Binding-site contacts:
Ligand atom C6 contacts residue THR41 of chain 1.B at 4.3 Å.
Ligand atom C7 contacts residue VAL91 of chain 1.B at 4.1 Å (hydrophobic).
Ligand atom C4 contacts residue ASN39 of chain 1.B at 4.2 Å.
Ligand atom N2 contacts residue ASN39 of chain 1.B at 2.9 Å (h-bond).
Ligand atom C6 contacts residue ASN89 of chain 1.B at 4.1 Å.
Ligand atom C1 contacts residue ASN89 of chain 1.B at 3.9 Å.
Ligand atom C5 contacts residue ASN39 of chain 1.B at 3.7 Å.
Ligand atom O7 contacts residue ASN39 of chain 1.B at 3.3 Å (h-bond).
Ligand atom C5 contacts residue ASN89 of chain 1.B at 3.6 Å.
Ligand atom N2 contacts residue VAL91 of chain 1.B at 4.1 Å.
Ligand atom C1 contacts residue ASN39 of chain 1.B at 1.4 Å.
Ligand atom C7 contacts residue ASN39 of chain 1.B at 3.4 Å.
Ligand atom O5 contacts residue THR41 of chain 1.B at 4.5 Å.
Ligand atom C2 contacts residue ASN39 of chain 1.B at 2.5 Å.
Ligand atom C8 contacts residue VAL91 of chain 1.B at 4.0 Å (hydrophobic).
Ligand atom O5 contacts residue ASN39 of chain 1.B at 2.4 Å (h-bond).
Ligand atom C3 contacts residue ASN39 of chain 1.B at 3.8 Å.
Ligand atom O5 contacts residue ASN89 of chain 1.B at 3.8 Å.

Sequence of chain 1.B:
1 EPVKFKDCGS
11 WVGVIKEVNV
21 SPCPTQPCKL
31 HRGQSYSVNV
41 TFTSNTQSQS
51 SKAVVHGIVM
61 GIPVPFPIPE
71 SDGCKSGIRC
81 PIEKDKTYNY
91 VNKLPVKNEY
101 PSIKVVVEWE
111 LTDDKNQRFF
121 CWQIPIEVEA

A protein and the small-molecule ligand that binds it are described below.
Small molecule (SMILES): CC(=O)N[C@@H]1[C@@H](O)[C@H](O)[C@@H](CO)O[C@H]1O